Binding-site contacts:
Ligand atom CG2 contacts residue LEU110 of chain 1.A at 3.4 Å (hydrophobic).
Ligand atom C contacts residue SER83 of chain 1.A at 3.1 Å.
Ligand atom O contacts residue ASP154 of chain 1.B at 3.1 Å (salt-bridge).
Ligand atom O contacts residue ALA53 of chain 1.A at 2.8 Å (h-bond).
Ligand atom O contacts residue ILE109 of chain 1.B at 2.7 Å (h-bond).
Ligand atom O contacts residue ILE109 of chain 1.A at 2.8 Å (h-bond).
Ligand atom CD2 contacts residue CYS106 of chain 1.B at 3.2 Å (hydrophobic).
Ligand atom CA contacts residue ILE109 of chain 1.A at 3.3 Å (hydrophobic).
Ligand atom N contacts residue SER83 of chain 1.A at 3.3 Å (h-bond).
Ligand atom CA contacts residue GLY51 of chain 1.B at 3.4 Å.
Ligand atom CG contacts residue ILE109 of chain 1.B at 3.3 Å (hydrophobic).
Ligand atom O contacts residue ARG52 of chain 1.A at 3.5 Å.
Ligand atom N contacts residue ILE109 of chain 1.A at 3.0 Å (h-bond).
Ligand atom CG2 contacts residue ILE109 of chain 1.A at 3.5 Å (hydrophobic).
Ligand atom CA contacts residue ARG107 of chain 1.A at 3.0 Å.
Ligand atom CB contacts residue GLY51 of chain 1.B at 3.1 Å.
Ligand atom O contacts residue SER83 of chain 1.A at 2.8 Å (h-bond).
Ligand atom CG2 contacts residue ARG52 of chain 1.A at 3.3 Å.
Ligand atom C contacts residue SER83 of chain 1.B at 3.0 Å.
Ligand atom CA contacts residue SER83 of chain 1.B at 3.3 Å.
Ligand atom C contacts residue ALA105 of chain 1.B at 3.2 Å (hydrophobic).
Ligand atom OD1 contacts residue ARG107 of chain 1.A at 3.2 Å (salt-bridge).
Ligand atom CD2 contacts residue PHE129 of chain 1.B at 3.0 Å (hydrophobic).
Ligand atom CB contacts residue TYR112 of chain 1.B at 3.1 Å (hydrophobic).
Ligand atom CD2 contacts residue ILE125 of chain 1.B at 3.3 Å (hydrophobic).
Ligand atom CD contacts residue ARG107 of chain 1.B at 2.2 Å.
Ligand atom CD1 contacts residue ILE109 of chain 1.B at 3.1 Å (hydrophobic).
Ligand atom CB contacts residue SER83 of chain 1.B at 3.0 Å.
Ligand atom N contacts residue ALA105 of chain 1.A at 3.2 Å (h-bond).
Ligand atom N contacts residue ARG107 of chain 1.A at 2.9 Å (salt-bridge).
Ligand atom N contacts residue ARG107 of chain 1.B at 3.3 Å (salt-bridge).
Ligand atom CG1 contacts residue ILE125 of chain 1.A at 3.2 Å (hydrophobic).
Ligand atom N contacts residue GLY51 of chain 1.A at 3.0 Å (h-bond).
Ligand atom O contacts residue PRO108 of chain 1.A at 3.4 Å.
Ligand atom CG contacts residue ARG107 of chain 1.B at 3.1 Å.
Ligand atom O contacts residue ALA53 of chain 1.B at 3.2 Å (h-bond).
Ligand atom CD2 contacts residue TYR87 of chain 1.B at 3.2 Å (hydrophobic).
Ligand atom O contacts residue SER83 of chain 1.B at 2.7 Å (h-bond).
Ligand atom CG1 contacts residue ALA84 of chain 1.A at 3.1 Å (hydrophobic).
Ligand atom N contacts residue ARG107 of chain 1.A at 3.1 Å (salt-bridge).

This small molecule binds to this protein.
Small molecule (SMILES): CC[C@H](C)[C@H](NC(=O)[C@@H](NC(=O)[C@@H](N)CC(N)=O)C(C)C)C(=O)N[C@H](C(=O)N[C@@H](CC(C)C)C(=O)N[C@@H](CCSC)C(=O)N[C@@H](CC(C)C)C(=O)N1CCC[C@H]1C=O)C(C)C

Sequence of chain 1.A:
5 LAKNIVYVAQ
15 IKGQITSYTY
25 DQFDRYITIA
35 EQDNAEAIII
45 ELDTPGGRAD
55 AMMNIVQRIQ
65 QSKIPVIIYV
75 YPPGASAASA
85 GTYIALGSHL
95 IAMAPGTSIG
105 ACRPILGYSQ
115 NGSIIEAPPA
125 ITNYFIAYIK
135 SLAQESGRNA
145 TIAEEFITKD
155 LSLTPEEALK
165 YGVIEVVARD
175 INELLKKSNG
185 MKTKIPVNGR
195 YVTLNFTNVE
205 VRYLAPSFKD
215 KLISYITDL

Sequence of chain 1.B:
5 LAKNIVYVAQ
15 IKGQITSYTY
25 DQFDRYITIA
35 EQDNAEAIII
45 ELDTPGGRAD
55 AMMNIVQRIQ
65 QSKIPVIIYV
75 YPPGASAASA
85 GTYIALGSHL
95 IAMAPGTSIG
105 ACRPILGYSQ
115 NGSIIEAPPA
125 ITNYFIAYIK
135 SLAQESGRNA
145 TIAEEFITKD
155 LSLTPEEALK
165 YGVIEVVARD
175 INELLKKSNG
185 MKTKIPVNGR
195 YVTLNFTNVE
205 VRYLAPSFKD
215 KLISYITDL